A protein and the small-molecule ligand that binds it are described below.
Small molecule (SMILES): C/C(=C\c1csc(C)n1)[C@@H]1C[C@@H]2O[C@]2(C)CCC[C@H](C)[C@H](O)[C@@H](C)C(=O)C(C)(C)[C@@H](O)CC(=O)O1

Binding-site contacts:
Ligand atom C23 contacts residue PHE96 of chain 1.A at 3.4 Å (hydrophobic).
Ligand atom C30 contacts residue GLY184 of chain 1.A at 3.6 Å.
Ligand atom C4 contacts residue THR258 of chain 1.A at 3.6 Å.
Ligand atom C91 contacts residue THR305 of chain 1.A at 3.5 Å.
Ligand atom C28 contacts residue VAL188 of chain 1.A at 3.8 Å (hydrophobic).
Ligand atom N26 contacts residue PHE96 of chain 1.A at 3.6 Å.
Ligand atom C9 contacts residue THR305 of chain 1.A at 3.4 Å.
Ligand atom C24 contacts residue PHE96 of chain 1.A at 3.7 Å (hydrophobic).
Ligand atom C25 contacts residue PHE96 of chain 1.A at 3.7 Å (hydrophobic).
Ligand atom C29 contacts residue GLY184 of chain 1.A at 3.7 Å.
Ligand atom O10 contacts residue GLY304 of chain 1.A at 2.9 Å (h-bond).
Ligand atom C91 contacts residue ARG71 of chain 1.A at 3.5 Å.
Ligand atom O14 contacts residue LEU183 of chain 1.A at 3.7 Å.
Ligand atom C29 contacts residue ALA180 of chain 1.A at 3.2 Å (hydrophobic).
Ligand atom C51 contacts residue PHE403 of chain 1.A at 3.7 Å (hydrophobic).
Ligand atom C10 contacts residue GLY304 of chain 1.A at 3.7 Å.
Ligand atom C51 contacts residue LEU301 of chain 1.A at 3.2 Å (hydrophobic).
Ligand atom C27 contacts residue LEU183 of chain 1.A at 3.6 Å (hydrophobic).
Ligand atom C3 contacts residue ALA254 of chain 1.A at 3.8 Å (hydrophobic).
Ligand atom O41 contacts residue HEM1 of chain 1.B at 3.2 Å (h-bond).
Ligand atom C2 contacts residue ALA254 of chain 1.A at 3.8 Å (hydrophobic).
Ligand atom O12 contacts residue VAL188 of chain 1.A at 3.8 Å.
Ligand atom C91 contacts residue PHE96 of chain 1.A at 3.7 Å (hydrophobic).
Ligand atom C9 contacts residue GLY304 of chain 1.A at 3.6 Å.
Ligand atom O14 contacts residue ALA180 of chain 1.A at 2.6 Å (h-bond).
Ligand atom O10 contacts residue ALA402 of chain 1.A at 3.7 Å.
Ligand atom C8 contacts residue THR305 of chain 1.A at 3.3 Å.
Ligand atom S1 contacts residue PHE96 of chain 1.A at 3.7 Å.
Ligand atom O41 contacts residue THR258 of chain 1.A at 3.6 Å.
Ligand atom S1 contacts residue ALA250 of chain 1.A at 3.7 Å.
Ligand atom S1 contacts residue LEU95 of chain 1.A at 3.8 Å.
Ligand atom C14 contacts residue ALA180 of chain 1.A at 3.6 Å (hydrophobic).
Ligand atom C21 contacts residue LEU183 of chain 1.A at 3.7 Å (hydrophobic).
Ligand atom C15 contacts residue ALA402 of chain 1.A at 3.5 Å (hydrophobic).
Ligand atom C30 contacts residue LEU183 of chain 1.A at 3.5 Å (hydrophobic).
Ligand atom O16 contacts residue PHE403 of chain 1.A at 3.6 Å.
Ligand atom C22 contacts residue PHE96 of chain 1.A at 3.5 Å (hydrophobic).
Ligand atom O12 contacts residue ALA402 of chain 1.A at 3.3 Å.
Ligand atom N26 contacts residue LEU183 of chain 1.A at 3.6 Å.
Ligand atom O16 contacts residue ALA180 of chain 1.A at 3.3 Å.

Sequence of chain 1.A:
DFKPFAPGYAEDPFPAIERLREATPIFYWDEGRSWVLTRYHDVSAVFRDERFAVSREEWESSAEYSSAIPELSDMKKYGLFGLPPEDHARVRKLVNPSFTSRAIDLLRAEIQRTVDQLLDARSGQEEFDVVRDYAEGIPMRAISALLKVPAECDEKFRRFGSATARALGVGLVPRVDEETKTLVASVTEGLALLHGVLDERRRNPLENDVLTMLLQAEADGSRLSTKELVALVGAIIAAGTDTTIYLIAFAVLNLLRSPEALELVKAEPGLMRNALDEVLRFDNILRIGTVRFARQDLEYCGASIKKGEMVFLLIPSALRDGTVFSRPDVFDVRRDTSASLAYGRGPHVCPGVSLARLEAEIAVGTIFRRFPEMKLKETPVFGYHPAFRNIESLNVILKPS